Sequence of chain 1.I:
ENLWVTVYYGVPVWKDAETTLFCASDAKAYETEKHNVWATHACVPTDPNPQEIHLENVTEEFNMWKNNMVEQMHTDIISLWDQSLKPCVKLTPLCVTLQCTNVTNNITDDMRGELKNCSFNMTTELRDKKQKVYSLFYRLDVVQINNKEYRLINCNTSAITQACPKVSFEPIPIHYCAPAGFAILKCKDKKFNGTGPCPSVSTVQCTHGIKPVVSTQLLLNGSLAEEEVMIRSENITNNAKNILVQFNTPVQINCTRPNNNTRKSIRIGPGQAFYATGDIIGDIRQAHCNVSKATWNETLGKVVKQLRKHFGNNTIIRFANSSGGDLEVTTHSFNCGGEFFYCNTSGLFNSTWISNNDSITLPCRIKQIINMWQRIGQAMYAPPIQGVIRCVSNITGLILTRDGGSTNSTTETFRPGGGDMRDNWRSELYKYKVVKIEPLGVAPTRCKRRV

The protein below binds the small molecule below.
Small molecule (SMILES): COc1cnc(-n2cnc(C)n2)c2[nH]cc(C(=O)C(=O)N3CCN(C(=O)c4ccccc4)CC3)c12

Binding-site contacts:
Ligand atom N08 contacts residue ASP83 of chain 1.I at 2.4 Å (salt-bridge).
Ligand atom C22 contacts residue MET394 of chain 1.I at 3.7 Å (hydrophobic).
Ligand atom O03 contacts residue MET394 of chain 1.I at 3.1 Å.
Ligand atom O03 contacts residue TRP395 of chain 1.I at 3.2 Å (h-bond).
Ligand atom C23 contacts residue SER344 of chain 1.I at 3.8 Å.
Ligand atom C24 contacts residue PHE351 of chain 1.I at 3.8 Å (hydrophobic).
Ligand atom N08 contacts residue TRP82 of chain 1.I at 3.8 Å.
Ligand atom O11 contacts residue ASN393 of chain 1.I at 3.8 Å.
Ligand atom C19 contacts residue ASP83 of chain 1.I at 3.6 Å.
Ligand atom N28 contacts residue ALA401 of chain 1.I at 3.7 Å.
Ligand atom C18 contacts residue TRP82 of chain 1.I at 3.3 Å (hydrophobic).
Ligand atom O11 contacts residue MET394 of chain 1.I at 3.6 Å.
Ligand atom C21 contacts residue ILE392 of chain 1.I at 3.9 Å (hydrophobic).
Ligand atom C27 contacts residue ILE392 of chain 1.I at 3.6 Å (hydrophobic).
Ligand atom C23 contacts residue PHE345 of chain 1.I at 3.9 Å (hydrophobic).
Ligand atom C29 contacts residue LEU86 of chain 1.I at 3.8 Å (hydrophobic).
Ligand atom C26 contacts residue SER344 of chain 1.I at 3.2 Å.
Ligand atom O09 contacts residue ILE78 of chain 1.I at 3.8 Å.
Ligand atom O09 contacts residue TRP82 of chain 1.I at 3.4 Å.
Ligand atom C23 contacts residue TRP395 of chain 1.I at 3.8 Å (hydrophobic).
Ligand atom C25 contacts residue MET402 of chain 1.I at 3.6 Å (hydrophobic).
Ligand atom C01 contacts residue TRP82 of chain 1.I at 3.7 Å (hydrophobic).
Ligand atom C31 contacts residue ALA401 of chain 1.I at 3.8 Å (hydrophobic).
Ligand atom C10 contacts residue TRP395 of chain 1.I at 3.6 Å (hydrophobic).
Ligand atom C17 contacts residue MET394 of chain 1.I at 3.8 Å (hydrophobic).
Ligand atom C23 contacts residue VAL225 of chain 1.I at 3.5 Å (hydrophobic).
Ligand atom C16 contacts residue TRP82 of chain 1.I at 3.7 Å (hydrophobic).
Ligand atom C14 contacts residue TRP82 of chain 1.I at 3.9 Å (hydrophobic).
Ligand atom C20 contacts residue VAL225 of chain 1.I at 3.4 Å (hydrophobic).
Ligand atom N34 contacts residue ASP83 of chain 1.I at 3.4 Å (salt-bridge).
Ligand atom C26 contacts residue TRP395 of chain 1.I at 3.9 Å (hydrophobic).
Ligand atom C18 contacts residue ILE79 of chain 1.I at 3.5 Å (hydrophobic).
Ligand atom C15 contacts residue PHE351 of chain 1.I at 3.7 Å (hydrophobic).
Ligand atom O06 contacts residue PHE351 of chain 1.I at 3.6 Å.
Ligand atom C24 contacts residue TYR353 of chain 1.I at 3.5 Å (hydrophobic).
Ligand atom C21 contacts residue PHE351 of chain 1.I at 3.6 Å (hydrophobic).
Ligand atom O09 contacts residue ILE79 of chain 1.I at 3.7 Å.
Ligand atom N28 contacts residue MET402 of chain 1.I at 3.8 Å.
Ligand atom C07 contacts residue TRP395 of chain 1.I at 3.8 Å (hydrophobic).
Ligand atom C18 contacts residue ASP83 of chain 1.I at 3.0 Å.